Sequence of chain 1.D:
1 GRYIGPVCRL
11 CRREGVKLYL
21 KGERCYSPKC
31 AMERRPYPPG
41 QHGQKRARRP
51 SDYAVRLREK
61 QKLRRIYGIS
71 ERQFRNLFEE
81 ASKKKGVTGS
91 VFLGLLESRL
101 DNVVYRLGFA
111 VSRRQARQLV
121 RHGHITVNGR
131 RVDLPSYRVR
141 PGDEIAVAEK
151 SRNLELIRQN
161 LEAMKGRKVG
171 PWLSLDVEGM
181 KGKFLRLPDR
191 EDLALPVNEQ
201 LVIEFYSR

A small-molecule ligand and the protein it binds are described below.
Small molecule (SMILES): NC[C@@H]1O[C@H](O[C@H]2[C@@H](O)[C@H](O[C@@H]3[C@@H](O)[C@H](N)C[C@H](N)[C@H]3O[C@H]3O[C@H](CO)[C@@H](O)[C@H](O)[C@H]3N)O[C@@H]2CO)[C@H](N)[C@@H](O)[C@@H]1O

Binding-site contacts:
Ligand atom O62 contacts residue GLU80 of chain 1.D at 4.5 Å.
Ligand atom C32 contacts residue GLU80 of chain 1.D at 4.5 Å.
Ligand atom N32 contacts residue GLU80 of chain 1.D at 4.2 Å.
Ligand atom O34 contacts residue MG1 of chain 1.HD at 4.0 Å.
Ligand atom N32 contacts residue LYS83 of chain 1.D at 3.4 Å.
Ligand atom N21 contacts residue LYS83 of chain 1.D at 3.5 Å.